The protein below binds the small molecule below.
Small molecule (SMILES): CC(=O)N[C@H]1[C@H](O[C@H]2[C@H](O)[C@@H](NC(C)=O)CO[C@@H]2CO)O[C@H](CO)[C@@H](O)[C@@H]1O

Binding-site contacts:
Ligand atom C6 contacts residue HIS158 of chain 58.E at 4.0 Å.
Ligand atom C5 contacts residue HIS149 of chain 58.E at 4.4 Å.
Ligand atom O5 contacts residue HIS149 of chain 58.E at 3.5 Å (h-bond).
Ligand atom C7 contacts residue HIS149 of chain 58.E at 4.5 Å.
Ligand atom O3 contacts residue HIS149 of chain 58.E at 4.2 Å.
Ligand atom C6 contacts residue HIS149 of chain 58.E at 4.2 Å.
Ligand atom C3 contacts residue ASN153 of chain 58.E at 3.8 Å.
Ligand atom C1 contacts residue HIS149 of chain 58.E at 3.6 Å.
Ligand atom O6 contacts residue HIS158 of chain 58.E at 2.8 Å (h-bond).
Ligand atom C4 contacts residue ASN153 of chain 58.E at 4.2 Å.
Ligand atom O6 contacts residue ASN153 of chain 58.E at 4.5 Å.
Ligand atom O6 contacts residue GLY156 of chain 58.E at 4.5 Å.
Ligand atom C7 contacts residue ASN153 of chain 58.E at 3.3 Å.
Ligand atom C3 contacts residue HIS149 of chain 58.E at 4.5 Å.
Ligand atom C4 contacts residue HIS149 of chain 58.E at 4.4 Å.
Ligand atom C2 contacts residue ASN153 of chain 58.E at 2.4 Å.
Ligand atom C1 contacts residue HIS158 of chain 58.E at 3.9 Å.
Ligand atom O7 contacts residue ASN153 of chain 58.E at 3.3 Å (h-bond).
Ligand atom C8 contacts residue ASN153 of chain 58.E at 4.0 Å.
Ligand atom C5 contacts residue ASN153 of chain 58.E at 3.6 Å.
Ligand atom O5 contacts residue THR155 of chain 58.E at 4.3 Å.
Ligand atom O5 contacts residue HIS158 of chain 58.E at 3.1 Å (h-bond).
Ligand atom C8 contacts residue GLY102 of chain 58.C at 3.3 Å.
Ligand atom C5 contacts residue HIS158 of chain 58.E at 4.2 Å.
Ligand atom C1 contacts residue ASN153 of chain 58.E at 1.4 Å.
Ligand atom C1 contacts residue THR155 of chain 58.E at 4.0 Å.
Ligand atom O6 contacts residue HIS149 of chain 58.E at 3.0 Å (h-bond).
Ligand atom O5 contacts residue ASN153 of chain 58.E at 2.3 Å (h-bond).
Ligand atom O7 contacts residue HIS149 of chain 58.E at 3.6 Å.
Ligand atom C2 contacts residue HIS149 of chain 58.E at 3.7 Å.
Ligand atom N2 contacts residue ASN153 of chain 58.E at 2.9 Å (h-bond).

Sequence of chain 58.C:
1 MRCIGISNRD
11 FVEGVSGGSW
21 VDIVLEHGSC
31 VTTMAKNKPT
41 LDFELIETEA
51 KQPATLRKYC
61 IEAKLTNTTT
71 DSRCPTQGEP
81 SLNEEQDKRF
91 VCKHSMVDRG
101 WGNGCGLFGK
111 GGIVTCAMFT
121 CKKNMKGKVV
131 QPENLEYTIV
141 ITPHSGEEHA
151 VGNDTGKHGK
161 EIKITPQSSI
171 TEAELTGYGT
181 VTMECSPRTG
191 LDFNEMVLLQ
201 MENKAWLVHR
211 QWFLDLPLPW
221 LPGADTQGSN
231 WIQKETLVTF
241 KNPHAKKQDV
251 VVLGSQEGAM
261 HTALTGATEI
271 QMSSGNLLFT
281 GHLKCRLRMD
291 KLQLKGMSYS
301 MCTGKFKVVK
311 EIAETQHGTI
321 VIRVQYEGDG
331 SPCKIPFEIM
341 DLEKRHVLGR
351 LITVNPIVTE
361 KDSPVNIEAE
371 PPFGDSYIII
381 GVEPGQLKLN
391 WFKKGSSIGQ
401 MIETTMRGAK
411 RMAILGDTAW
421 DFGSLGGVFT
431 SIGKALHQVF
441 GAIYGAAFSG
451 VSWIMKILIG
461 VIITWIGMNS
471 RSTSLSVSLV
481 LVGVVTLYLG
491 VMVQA

Sequence of chain 58.E:
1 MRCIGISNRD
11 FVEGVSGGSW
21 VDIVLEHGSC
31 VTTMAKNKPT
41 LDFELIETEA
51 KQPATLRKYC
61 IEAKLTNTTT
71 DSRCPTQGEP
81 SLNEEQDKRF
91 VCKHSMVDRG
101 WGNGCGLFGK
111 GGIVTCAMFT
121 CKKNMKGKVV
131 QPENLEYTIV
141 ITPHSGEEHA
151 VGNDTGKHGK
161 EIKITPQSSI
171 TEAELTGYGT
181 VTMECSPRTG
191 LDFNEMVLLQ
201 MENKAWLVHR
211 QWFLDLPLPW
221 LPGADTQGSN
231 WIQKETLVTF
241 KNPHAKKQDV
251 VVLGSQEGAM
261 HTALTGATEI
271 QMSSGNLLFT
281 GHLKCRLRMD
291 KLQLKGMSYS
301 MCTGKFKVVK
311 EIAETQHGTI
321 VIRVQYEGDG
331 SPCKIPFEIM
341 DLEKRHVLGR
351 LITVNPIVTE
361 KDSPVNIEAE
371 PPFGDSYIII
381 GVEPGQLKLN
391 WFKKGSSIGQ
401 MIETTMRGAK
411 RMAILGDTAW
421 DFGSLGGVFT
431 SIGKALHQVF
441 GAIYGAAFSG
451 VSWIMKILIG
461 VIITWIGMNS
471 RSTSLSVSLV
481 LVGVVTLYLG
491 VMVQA